Sequence of chain 3.C:
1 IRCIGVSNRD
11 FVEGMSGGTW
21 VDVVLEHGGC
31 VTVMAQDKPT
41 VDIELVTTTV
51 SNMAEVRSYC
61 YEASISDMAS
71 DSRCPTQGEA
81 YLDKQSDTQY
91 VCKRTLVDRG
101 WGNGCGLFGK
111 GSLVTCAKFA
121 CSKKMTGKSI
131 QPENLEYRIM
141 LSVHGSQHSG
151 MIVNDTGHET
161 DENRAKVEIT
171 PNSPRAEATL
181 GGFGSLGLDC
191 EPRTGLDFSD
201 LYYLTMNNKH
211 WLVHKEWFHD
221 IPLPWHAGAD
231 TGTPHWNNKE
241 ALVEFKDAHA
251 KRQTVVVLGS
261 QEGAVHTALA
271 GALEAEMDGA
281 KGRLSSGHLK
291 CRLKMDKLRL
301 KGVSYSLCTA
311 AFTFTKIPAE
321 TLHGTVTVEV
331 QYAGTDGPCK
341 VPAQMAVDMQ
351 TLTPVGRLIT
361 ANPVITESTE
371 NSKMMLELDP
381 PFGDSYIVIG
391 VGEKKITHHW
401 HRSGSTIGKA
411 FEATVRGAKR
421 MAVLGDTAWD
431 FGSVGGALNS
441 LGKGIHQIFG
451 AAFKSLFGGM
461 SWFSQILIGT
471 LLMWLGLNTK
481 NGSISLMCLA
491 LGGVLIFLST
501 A

Sequence of chain 3.H:
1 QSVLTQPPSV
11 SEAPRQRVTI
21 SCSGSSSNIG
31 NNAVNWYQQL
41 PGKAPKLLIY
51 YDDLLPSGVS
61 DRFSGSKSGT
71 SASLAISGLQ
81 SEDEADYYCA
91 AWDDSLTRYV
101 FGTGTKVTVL

Binding-site contacts:
Ligand atom N2 contacts residue SER95 of chain 3.H at 2.6 Å (h-bond).
Ligand atom C7 contacts residue MET151 of chain 3.C at 4.3 Å (hydrophobic).
Ligand atom C7 contacts residue SER95 of chain 3.H at 3.5 Å.
Ligand atom C2 contacts residue ASN154 of chain 3.C at 4.0 Å.
Ligand atom C7 contacts residue GLY150 of chain 3.C at 3.7 Å.
Ligand atom C8 contacts residue GLY150 of chain 3.C at 3.8 Å.
Ligand atom C3 contacts residue SER95 of chain 3.H at 3.2 Å.
Ligand atom O7 contacts residue MET151 of chain 3.C at 3.3 Å.
Ligand atom O7 contacts residue GLY150 of chain 3.C at 2.8 Å (h-bond).
Ligand atom O4 contacts residue LEU96 of chain 3.H at 3.2 Å.
Ligand atom C4 contacts residue LEU96 of chain 3.H at 4.3 Å (hydrophobic).
Ligand atom O5 contacts residue LEU96 of chain 3.H at 4.5 Å.
Ligand atom C2 contacts residue LEU96 of chain 3.H at 3.6 Å (hydrophobic).
Ligand atom C8 contacts residue ASP94 of chain 3.H at 3.5 Å.
Ligand atom O3 contacts residue LEU96 of chain 3.H at 4.1 Å.
Ligand atom C1 contacts residue SER95 of chain 3.H at 3.6 Å.
Ligand atom O7 contacts residue ASN154 of chain 3.C at 2.9 Å (h-bond).
Ligand atom C1 contacts residue MET151 of chain 3.C at 3.6 Å (hydrophobic).
Ligand atom C7 contacts residue ASN154 of chain 3.C at 3.4 Å.
Ligand atom C2 contacts residue MET151 of chain 3.C at 4.1 Å (hydrophobic).
Ligand atom N2 contacts residue ASN154 of chain 3.C at 3.9 Å.
Ligand atom C1 contacts residue LEU96 of chain 3.H at 3.9 Å (hydrophobic).
Ligand atom C8 contacts residue ASN154 of chain 3.C at 4.2 Å.
Ligand atom N2 contacts residue LEU96 of chain 3.H at 3.6 Å.
Ligand atom O5 contacts residue MET151 of chain 3.C at 3.8 Å.
Ligand atom O5 contacts residue ASN154 of chain 3.C at 4.0 Å.
Ligand atom C8 contacts residue SER95 of chain 3.H at 3.5 Å.
Ligand atom O7 contacts residue HIS148 of chain 3.C at 4.0 Å.
Ligand atom C2 contacts residue SER95 of chain 3.H at 3.4 Å.
Ligand atom C1 contacts residue ASN154 of chain 3.C at 3.1 Å.
Ligand atom O3 contacts residue SER95 of chain 3.H at 3.2 Å (h-bond).
Ligand atom C3 contacts residue LEU96 of chain 3.H at 4.2 Å (hydrophobic).

A protein and the small-molecule ligand that binds it are described below.
Small molecule (SMILES): CC(=O)N[C@H]1[C@H](O[C@H]2[C@H](O)[C@@H](NC(C)=O)CO[C@@H]2CO)O[C@H](CO)[C@@H](O)[C@@H]1O